Sequence of chain 1.G:
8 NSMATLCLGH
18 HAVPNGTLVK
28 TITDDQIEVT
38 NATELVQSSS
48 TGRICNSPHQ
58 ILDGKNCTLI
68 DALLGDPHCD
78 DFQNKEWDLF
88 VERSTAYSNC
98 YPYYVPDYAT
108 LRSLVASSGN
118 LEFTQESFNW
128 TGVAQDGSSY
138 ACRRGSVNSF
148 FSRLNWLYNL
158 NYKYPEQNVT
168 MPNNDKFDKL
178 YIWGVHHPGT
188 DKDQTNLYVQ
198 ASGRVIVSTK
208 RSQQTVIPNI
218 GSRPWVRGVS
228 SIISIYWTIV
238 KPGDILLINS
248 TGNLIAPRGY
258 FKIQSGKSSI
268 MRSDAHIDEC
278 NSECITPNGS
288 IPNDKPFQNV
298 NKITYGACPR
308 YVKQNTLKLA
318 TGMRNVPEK

Binding-site contacts:
Ligand atom C4 contacts residue ASN285 of chain 3.G at 4.2 Å.
Ligand atom O5 contacts residue ASN285 of chain 3.G at 2.4 Å (h-bond).
Ligand atom C8 contacts residue VAL297 of chain 3.G at 4.1 Å (hydrophobic).
Ligand atom O3 contacts residue SER262 of chain 1.G at 3.9 Å.
Ligand atom C7 contacts residue VAL297 of chain 3.G at 4.2 Å (hydrophobic).
Ligand atom C8 contacts residue ASN296 of chain 3.G at 4.4 Å.
Ligand atom O7 contacts residue ASN285 of chain 3.G at 3.8 Å.
Ligand atom C7 contacts residue ASN285 of chain 3.G at 3.5 Å.
Ligand atom C8 contacts residue GLU69 of chain 3.H at 4.3 Å.
Ligand atom C5 contacts residue ASN285 of chain 3.G at 3.6 Å.
Ligand atom C3 contacts residue ASN285 of chain 3.G at 3.8 Å.
Ligand atom C1 contacts residue ASN285 of chain 3.G at 1.4 Å.
Ligand atom C2 contacts residue ASN285 of chain 3.G at 2.5 Å.
Ligand atom C2 contacts residue VAL297 of chain 3.G at 4.1 Å (hydrophobic).
Ligand atom C8 contacts residue SER45 of chain 3.G at 4.1 Å.
Ligand atom C1 contacts residue VAL297 of chain 3.G at 4.1 Å (hydrophobic).
Ligand atom C3 contacts residue VAL297 of chain 3.G at 4.4 Å (hydrophobic).
Ligand atom C8 contacts residue LYS299 of chain 3.G at 4.0 Å.
Ligand atom N2 contacts residue ASN285 of chain 3.G at 2.8 Å (h-bond).
Ligand atom N2 contacts residue VAL297 of chain 3.G at 3.3 Å (h-bond).

This small molecule binds to this protein.
Small molecule (SMILES): CC(=O)N[C@H]1[C@H](O[C@H]2[C@H](O)[C@@H](NC(C)=O)CO[C@@H]2CO)O[C@H](CO)[C@@H](O[C@@H]2O[C@H](CO[C@H]3O[C@H](CO)[C@@H](O)[C@H](O)[C@@H]3O)[C@@H](O)[C@H](O)[C@@H]2O)[C@@H]1O

Sequence of chain 3.G:
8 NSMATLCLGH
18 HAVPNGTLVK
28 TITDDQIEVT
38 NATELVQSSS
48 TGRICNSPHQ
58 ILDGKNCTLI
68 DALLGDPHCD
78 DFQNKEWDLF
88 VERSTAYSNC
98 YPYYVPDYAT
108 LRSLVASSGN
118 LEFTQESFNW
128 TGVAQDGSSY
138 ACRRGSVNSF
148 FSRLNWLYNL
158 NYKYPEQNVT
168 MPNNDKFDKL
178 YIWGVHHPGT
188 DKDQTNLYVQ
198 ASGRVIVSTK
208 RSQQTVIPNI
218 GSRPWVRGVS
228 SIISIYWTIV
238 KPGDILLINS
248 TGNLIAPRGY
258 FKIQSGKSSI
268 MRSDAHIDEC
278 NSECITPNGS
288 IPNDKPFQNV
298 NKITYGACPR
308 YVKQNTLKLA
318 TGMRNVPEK

Sequence of chain 3.H:
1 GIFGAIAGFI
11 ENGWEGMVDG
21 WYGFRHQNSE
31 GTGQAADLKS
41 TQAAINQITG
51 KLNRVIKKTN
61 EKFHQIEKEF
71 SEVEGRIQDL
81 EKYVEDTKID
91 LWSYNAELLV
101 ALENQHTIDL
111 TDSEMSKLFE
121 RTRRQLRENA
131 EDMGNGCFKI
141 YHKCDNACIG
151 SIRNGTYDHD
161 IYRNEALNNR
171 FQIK